This small molecule binds to this protein.
Small molecule (SMILES): N[C@H](Cn1ccc(=O)n(Cc2ccc(C(=O)O)cc2)c1=O)C(=O)O

Binding-site contacts:
Ligand atom O24 contacts residue THR88 of chain 1.B at 2.7 Å (h-bond).
Ligand atom O19 contacts residue LEU135 of chain 1.B at 3.6 Å.
Ligand atom O24 contacts residue ARG93 of chain 1.B at 2.8 Å (salt-bridge).
Ligand atom C17 contacts residue THR140 of chain 1.B at 3.2 Å.
Ligand atom O08 contacts residue GLU10 of chain 1.B at 3.9 Å.
Ligand atom C12 contacts residue MET193 of chain 1.B at 3.9 Å (hydrophobic).
Ligand atom O23 contacts residue ARG93 of chain 1.B at 3.0 Å (salt-bridge).
Ligand atom O24 contacts residue PRO86 of chain 1.B at 3.7 Å.
Ligand atom O19 contacts residue THR140 of chain 1.B at 3.6 Å.
Ligand atom N04 contacts residue TYR58 of chain 1.B at 3.6 Å.
Ligand atom C16 contacts residue THR171 of chain 1.B at 3.4 Å.
Ligand atom C03 contacts residue TYR58 of chain 1.B at 3.4 Å (hydrophobic).
Ligand atom C22 contacts residue THR88 of chain 1.B at 3.9 Å.
Ligand atom N04 contacts residue PRO86 of chain 1.B at 3.9 Å.
Ligand atom O18 contacts residue LEU189 of chain 1.B at 3.4 Å.
Ligand atom C22 contacts residue PRO86 of chain 1.B at 3.8 Å (hydrophobic).
Ligand atom C05 contacts residue PRO86 of chain 1.B at 3.2 Å (hydrophobic).
Ligand atom O18 contacts residue THR140 of chain 1.B at 2.5 Å (h-bond).
Ligand atom C06 contacts residue TYR58 of chain 1.B at 3.9 Å (hydrophobic).
Ligand atom O23 contacts residue TYR58 of chain 1.B at 3.8 Å.
Ligand atom C05 contacts residue TYR217 of chain 1.B at 3.9 Å (hydrophobic).
Ligand atom C02 contacts residue PRO86 of chain 1.B at 3.6 Å (hydrophobic).
Ligand atom C11 contacts residue THR171 of chain 1.B at 3.9 Å.
Ligand atom N01 contacts residue TYR217 of chain 1.B at 3.5 Å.
Ligand atom N01 contacts residue THR88 of chain 1.B at 2.7 Å (h-bond).
Ligand atom C07 contacts residue GLU10 of chain 1.B at 3.9 Å.
Ligand atom C06 contacts residue TYR217 of chain 1.B at 3.5 Å (hydrophobic).
Ligand atom C06 contacts residue PRO86 of chain 1.B at 3.5 Å (hydrophobic).
Ligand atom O08 contacts residue MET193 of chain 1.B at 3.8 Å.
Ligand atom O24 contacts residue LEU87 of chain 1.B at 3.7 Å.
Ligand atom C13 contacts residue GLU190 of chain 1.B at 3.4 Å.
Ligand atom O18 contacts residue GLU190 of chain 1.B at 3.0 Å (salt-bridge).
Ligand atom N09 contacts residue GLU10 of chain 1.B at 3.8 Å.
Ligand atom C15 contacts residue THR171 of chain 1.B at 3.7 Å.
Ligand atom C03 contacts residue PRO86 of chain 1.B at 3.5 Å (hydrophobic).
Ligand atom C02 contacts residue THR88 of chain 1.B at 3.8 Å.
Ligand atom C05 contacts residue TYR58 of chain 1.B at 3.5 Å (hydrophobic).
Ligand atom C17 contacts residue GLU190 of chain 1.B at 3.9 Å.
Ligand atom C22 contacts residue ARG93 of chain 1.B at 3.6 Å.
Ligand atom N01 contacts residue PRO86 of chain 1.B at 3.1 Å (h-bond).

Sequence of chain 1.B:
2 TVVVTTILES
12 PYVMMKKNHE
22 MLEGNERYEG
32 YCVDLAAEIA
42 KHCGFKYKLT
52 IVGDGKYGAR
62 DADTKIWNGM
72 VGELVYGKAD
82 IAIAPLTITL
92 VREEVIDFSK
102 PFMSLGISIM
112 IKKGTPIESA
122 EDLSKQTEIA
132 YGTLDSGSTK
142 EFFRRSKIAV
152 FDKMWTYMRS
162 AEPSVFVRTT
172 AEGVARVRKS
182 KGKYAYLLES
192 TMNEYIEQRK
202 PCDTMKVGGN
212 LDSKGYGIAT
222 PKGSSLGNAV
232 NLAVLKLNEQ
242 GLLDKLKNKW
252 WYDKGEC